Sequence of chain 1.G:
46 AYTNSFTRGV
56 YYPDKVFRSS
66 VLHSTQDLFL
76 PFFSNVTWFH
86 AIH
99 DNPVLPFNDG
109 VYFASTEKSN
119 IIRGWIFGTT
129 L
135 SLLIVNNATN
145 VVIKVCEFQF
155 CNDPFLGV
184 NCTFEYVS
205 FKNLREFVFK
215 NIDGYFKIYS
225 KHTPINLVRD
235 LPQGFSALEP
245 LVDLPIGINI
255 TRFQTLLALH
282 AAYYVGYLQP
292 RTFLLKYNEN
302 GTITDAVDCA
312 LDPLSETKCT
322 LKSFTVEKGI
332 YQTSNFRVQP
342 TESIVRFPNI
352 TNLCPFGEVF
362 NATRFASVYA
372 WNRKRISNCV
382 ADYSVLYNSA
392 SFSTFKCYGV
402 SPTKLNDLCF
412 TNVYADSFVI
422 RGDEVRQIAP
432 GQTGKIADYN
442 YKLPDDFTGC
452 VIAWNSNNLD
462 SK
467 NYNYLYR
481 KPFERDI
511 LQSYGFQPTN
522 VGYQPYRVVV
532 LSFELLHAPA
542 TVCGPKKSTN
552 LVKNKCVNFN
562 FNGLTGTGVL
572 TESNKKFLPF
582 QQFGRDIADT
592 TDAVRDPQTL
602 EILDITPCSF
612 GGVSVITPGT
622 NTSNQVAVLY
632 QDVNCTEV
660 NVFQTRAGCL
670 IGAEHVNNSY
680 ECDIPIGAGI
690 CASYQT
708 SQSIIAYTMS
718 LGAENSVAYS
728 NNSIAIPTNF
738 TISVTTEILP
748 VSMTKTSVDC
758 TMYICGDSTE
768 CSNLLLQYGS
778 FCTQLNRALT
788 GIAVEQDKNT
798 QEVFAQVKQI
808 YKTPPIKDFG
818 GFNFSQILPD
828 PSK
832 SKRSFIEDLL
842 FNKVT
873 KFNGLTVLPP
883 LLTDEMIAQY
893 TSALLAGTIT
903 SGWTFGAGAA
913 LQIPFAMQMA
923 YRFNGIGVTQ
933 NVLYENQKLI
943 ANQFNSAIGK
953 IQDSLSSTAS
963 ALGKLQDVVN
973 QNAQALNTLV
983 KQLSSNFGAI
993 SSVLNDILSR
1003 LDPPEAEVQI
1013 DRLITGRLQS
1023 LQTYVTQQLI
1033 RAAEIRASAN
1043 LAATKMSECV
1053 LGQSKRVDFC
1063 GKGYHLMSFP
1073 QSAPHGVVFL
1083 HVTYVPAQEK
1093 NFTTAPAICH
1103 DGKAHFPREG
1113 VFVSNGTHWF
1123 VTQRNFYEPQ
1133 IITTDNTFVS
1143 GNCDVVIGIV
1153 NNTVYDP

A protein and the small-molecule ligand that binds it are described below.
Small molecule (SMILES): CC(=O)N[C@@H]1[C@@H](O)[C@H](O)[C@@H](CO)O[C@H]1O

Binding-site contacts:
Ligand atom C1 contacts residue ASN1093 of chain 1.G at 1.5 Å.
Ligand atom C8 contacts residue LYS1092 of chain 1.G at 3.9 Å.
Ligand atom C7 contacts residue GLU1091 of chain 1.G at 4.3 Å.
Ligand atom C1 contacts residue ALA725 of chain 1.G at 4.3 Å (hydrophobic).
Ligand atom O7 contacts residue ASN1093 of chain 1.G at 3.4 Å (h-bond).
Ligand atom C8 contacts residue ALA732 of chain 1.G at 4.3 Å (hydrophobic).
Ligand atom C4 contacts residue ASN1093 of chain 1.G at 4.3 Å.
Ligand atom C3 contacts residue ASN1093 of chain 1.G at 3.9 Å.
Ligand atom C8 contacts residue ASN1093 of chain 1.G at 3.5 Å.
Ligand atom C5 contacts residue ASN1093 of chain 1.G at 3.7 Å.
Ligand atom C8 contacts residue GLU1091 of chain 1.G at 3.4 Å.
Ligand atom C7 contacts residue LYS1092 of chain 1.G at 4.5 Å.
Ligand atom C7 contacts residue ASN1093 of chain 1.G at 3.1 Å.
Ligand atom C5 contacts residue ALA725 of chain 1.G at 3.9 Å (hydrophobic).
Ligand atom N2 contacts residue ASN1093 of chain 1.G at 2.9 Å (h-bond).
Ligand atom O7 contacts residue LYS1092 of chain 1.G at 4.5 Å.
Ligand atom O5 contacts residue ALA725 of chain 1.G at 4.4 Å.
Ligand atom O5 contacts residue ASN1093 of chain 1.G at 2.4 Å (h-bond).
Ligand atom C2 contacts residue ASN1093 of chain 1.G at 2.5 Å.
Ligand atom O7 contacts residue GLU1091 of chain 1.G at 4.2 Å.